This small molecule binds to this protein.
Small molecule (SMILES): CCCCCN(CCCCC)C(=O)[C@H](CCC(=O)O)NC(=O)[C@H](Cc1ccc(OP(=O)(O)O)c(CO)c1)NC(C)=O

Sequence of chain 1.C:
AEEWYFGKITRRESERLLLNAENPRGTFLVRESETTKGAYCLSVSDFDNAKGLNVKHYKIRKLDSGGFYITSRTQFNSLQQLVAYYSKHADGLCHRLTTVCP

Binding-site contacts:
Ligand atom CE1 contacts residue CYS46 of chain 1.C at 3.0 Å (hydrophobic).
Ligand atom O1P contacts residue THR40 of chain 1.C at 2.8 Å (h-bond).
Ligand atom O2P contacts residue ARG36 of chain 1.C at 3.0 Å (salt-bridge).
Ligand atom CG contacts residue TYR63 of chain 1.C at 3.7 Å (hydrophobic).
Ligand atom CD1 contacts residue HIS62 of chain 1.C at 3.9 Å.
Ligand atom OH contacts residue CYS46 of chain 1.C at 3.4 Å (h-bond).
Ligand atom C contacts residue HIS62 of chain 1.C at 3.7 Å.
Ligand atom CH3 contacts residue ARG16 of chain 1.C at 3.6 Å.
Ligand atom O2P contacts residue ARG16 of chain 1.C at 2.8 Å (salt-bridge).
Ligand atom CZ contacts residue SER38 of chain 1.C at 3.8 Å.
Ligand atom CZ contacts residue LYS64 of chain 1.C at 3.5 Å.
Ligand atom OF contacts residue TYR63 of chain 1.C at 3.0 Å (h-bond).
Ligand atom CB contacts residue HIS62 of chain 1.C at 3.7 Å.
Ligand atom CD2 contacts residue LYS64 of chain 1.C at 3.5 Å.
Ligand atom OH contacts residue THR40 of chain 1.C at 3.0 Å (h-bond).
Ligand atom CZ contacts residue CYS46 of chain 1.C at 3.6 Å (hydrophobic).
Ligand atom CE1 contacts residue ARG16 of chain 1.C at 3.8 Å.
Ligand atom C4' contacts residue THR76 of chain 1.C at 3.8 Å.
Ligand atom CF contacts residue ARG36 of chain 1.C at 3.6 Å.
Ligand atom CE2 contacts residue LYS64 of chain 1.C at 3.2 Å.
Ligand atom O3P contacts residue SER38 of chain 1.C at 3.5 Å (h-bond).
Ligand atom CB contacts residue TYR63 of chain 1.C at 3.4 Å (hydrophobic).
Ligand atom CG contacts residue HIS62 of chain 1.C at 3.5 Å.
Ligand atom CZ contacts residue THR40 of chain 1.C at 3.7 Å.
Ligand atom CE2 contacts residue THR40 of chain 1.C at 3.4 Å.
Ligand atom CF contacts residue CYS46 of chain 1.C at 1.8 Å (hydrophobic).
Ligand atom CA contacts residue HIS62 of chain 1.C at 3.4 Å.
Ligand atom C5' contacts residue GLY97 of chain 1.C at 3.3 Å.
Ligand atom O contacts residue ARG16 of chain 1.C at 2.9 Å (salt-bridge).
Ligand atom O3P contacts residue THR40 of chain 1.C at 3.8 Å.
Ligand atom CF contacts residue HIS62 of chain 1.C at 3.7 Å.
Ligand atom OF contacts residue CYS46 of chain 1.C at 2.4 Å (h-bond).
Ligand atom O3P contacts residue GLU39 of chain 1.C at 2.8 Å (salt-bridge).
Ligand atom P contacts residue THR40 of chain 1.C at 3.6 Å.
Ligand atom O3P contacts residue ARG36 of chain 1.C at 2.8 Å (salt-bridge).
Ligand atom P contacts residue ARG36 of chain 1.C at 3.7 Å.
Ligand atom OH contacts residue SER38 of chain 1.C at 2.9 Å (h-bond).
Ligand atom N contacts residue HIS62 of chain 1.C at 2.9 Å (h-bond).
Ligand atom OF contacts residue HIS62 of chain 1.C at 3.2 Å.
Ligand atom C contacts residue ARG16 of chain 1.C at 3.2 Å.